Sequence of chain 1.C:
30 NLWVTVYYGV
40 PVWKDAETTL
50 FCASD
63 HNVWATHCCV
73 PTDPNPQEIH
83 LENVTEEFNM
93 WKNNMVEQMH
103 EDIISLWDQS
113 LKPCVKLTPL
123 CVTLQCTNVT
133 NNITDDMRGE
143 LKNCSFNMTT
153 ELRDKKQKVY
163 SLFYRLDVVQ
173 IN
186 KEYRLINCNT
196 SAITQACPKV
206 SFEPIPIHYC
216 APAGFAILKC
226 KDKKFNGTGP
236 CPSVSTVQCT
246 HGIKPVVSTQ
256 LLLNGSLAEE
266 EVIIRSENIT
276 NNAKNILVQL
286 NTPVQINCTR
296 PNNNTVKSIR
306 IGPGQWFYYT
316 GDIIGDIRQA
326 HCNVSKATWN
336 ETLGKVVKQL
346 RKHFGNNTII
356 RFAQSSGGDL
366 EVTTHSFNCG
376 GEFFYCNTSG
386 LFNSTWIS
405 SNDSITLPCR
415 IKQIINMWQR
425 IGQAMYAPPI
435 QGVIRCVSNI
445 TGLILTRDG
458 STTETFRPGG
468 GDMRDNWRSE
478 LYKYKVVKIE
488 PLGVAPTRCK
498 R

Binding-site contacts:
Ligand atom C8 contacts residue ASN259 of chain 1.C at 4.2 Å.
Ligand atom C3 contacts residue ASN443 of chain 1.C at 3.9 Å.
Ligand atom C5 contacts residue ASN443 of chain 1.C at 3.8 Å.
Ligand atom C8 contacts residue ASN443 of chain 1.C at 4.3 Å.
Ligand atom N2 contacts residue ASN443 of chain 1.C at 2.9 Å (h-bond).
Ligand atom O7 contacts residue ASN259 of chain 1.C at 4.0 Å.
Ligand atom C1 contacts residue ASN443 of chain 1.C at 1.5 Å.
Ligand atom C7 contacts residue NAG1 of chain 1.M at 4.2 Å.
Ligand atom C4 contacts residue ASN443 of chain 1.C at 4.3 Å.
Ligand atom O5 contacts residue PRO288 of chain 1.C at 3.8 Å.
Ligand atom C8 contacts residue NAG1 of chain 1.M at 3.3 Å.
Ligand atom C7 contacts residue ASN443 of chain 1.C at 3.7 Å.
Ligand atom C8 contacts residue VAL441 of chain 1.C at 3.2 Å (hydrophobic).
Ligand atom C7 contacts residue ASN259 of chain 1.C at 4.3 Å.
Ligand atom O7 contacts residue ASN443 of chain 1.C at 4.0 Å.
Ligand atom O5 contacts residue ASN443 of chain 1.C at 2.4 Å (h-bond).
Ligand atom C1 contacts residue PRO288 of chain 1.C at 4.2 Å (hydrophobic).
Ligand atom O7 contacts residue NAG1 of chain 1.M at 4.0 Å.
Ligand atom C2 contacts residue ASN443 of chain 1.C at 2.5 Å.
Ligand atom C8 contacts residue SER442 of chain 1.C at 3.8 Å.

A small-molecule ligand and the protein it binds are described below.
Small molecule (SMILES): CC(=O)N[C@H]1[C@H](O[C@H]2[C@H](O)[C@@H](NC(C)=O)CO[C@@H]2CO)O[C@H](CO)[C@@H](O)[C@@H]1O